Binding-site contacts:
Ligand atom CL contacts residue LEU76 of chain 1.F at 3.6 Å.
Ligand atom OAC contacts residue ARG93 of chain 1.F at 3.2 Å (salt-bridge).
Ligand atom CAK contacts residue MET80 of chain 1.F at 3.6 Å (hydrophobic).
Ligand atom CAB contacts residue ILE124 of chain 1.F at 3.6 Å (hydrophobic).
Ligand atom CAQ contacts residue THR96 of chain 1.F at 3.9 Å.
Ligand atom CAG contacts residue PHE100 of chain 1.F at 3.5 Å (hydrophobic).
Ligand atom CAK contacts residue PHE100 of chain 1.F at 3.4 Å (hydrophobic).
Ligand atom CAL contacts residue PHE84 of chain 1.F at 3.7 Å (hydrophobic).
Ligand atom CAR contacts residue MET80 of chain 1.F at 3.7 Å (hydrophobic).
Ligand atom CAA contacts residue LEU65 of chain 1.F at 4.0 Å (hydrophobic).
Ligand atom CAJ contacts residue MET80 of chain 1.F at 3.7 Å (hydrophobic).
Ligand atom CAU contacts residue MET80 of chain 1.F at 3.6 Å (hydrophobic).
Ligand atom CAR contacts residue PHE100 of chain 1.F at 3.7 Å (hydrophobic).
Ligand atom CAS contacts residue MET80 of chain 1.F at 3.5 Å (hydrophobic).
Ligand atom CL contacts residue MET80 of chain 1.F at 4.0 Å.
Ligand atom CAH contacts residue PHE58 of chain 1.F at 4.0 Å (hydrophobic).
Ligand atom CAW contacts residue THR96 of chain 1.F at 3.7 Å.
Ligand atom CAI contacts residue PHE100 of chain 1.F at 3.8 Å (hydrophobic).
Ligand atom CAN contacts residue LEU97 of chain 1.F at 3.6 Å (hydrophobic).
Ligand atom CAN contacts residue THR96 of chain 1.F at 3.8 Å.
Ligand atom CAF contacts residue PHE58 of chain 1.F at 3.5 Å (hydrophobic).
Ligand atom CAM contacts residue PHE84 of chain 1.F at 3.8 Å (hydrophobic).
Ligand atom CAJ contacts residue PHE100 of chain 1.F at 3.9 Å (hydrophobic).
Ligand atom CAV contacts residue THR96 of chain 1.F at 3.6 Å.
Ligand atom CAV contacts residue VAL83 of chain 1.F at 4.0 Å (hydrophobic).
Ligand atom OAO contacts residue LEU97 of chain 1.F at 3.7 Å.
Ligand atom CAF contacts residue MET61 of chain 1.F at 3.9 Å (hydrophobic).
Ligand atom CAS contacts residue PHE100 of chain 1.F at 3.3 Å (hydrophobic).
Ligand atom CAG contacts residue PHE58 of chain 1.F at 3.6 Å (hydrophobic).
Ligand atom CAM contacts residue VAL83 of chain 1.F at 3.8 Å (hydrophobic).
Ligand atom CAL contacts residue VAL83 of chain 1.F at 3.9 Å (hydrophobic).
Ligand atom CAG contacts residue MET61 of chain 1.F at 4.0 Å (hydrophobic).
Ligand atom CAQ contacts residue ARG93 of chain 1.F at 3.2 Å.
Ligand atom CAB contacts residue PHE100 of chain 1.F at 4.0 Å (hydrophobic).
Ligand atom OAD contacts residue ARG93 of chain 1.F at 2.6 Å (salt-bridge).
Ligand atom CAK contacts residue LEU97 of chain 1.F at 3.7 Å (hydrophobic).
Ligand atom CAT contacts residue MET80 of chain 1.F at 3.7 Å (hydrophobic).
Ligand atom CAI contacts residue PHE58 of chain 1.F at 3.8 Å (hydrophobic).
Ligand atom CAU contacts residue PHE100 of chain 1.F at 3.5 Å (hydrophobic).
Ligand atom CAT contacts residue PHE100 of chain 1.F at 3.6 Å (hydrophobic).

Sequence of chain 1.F:
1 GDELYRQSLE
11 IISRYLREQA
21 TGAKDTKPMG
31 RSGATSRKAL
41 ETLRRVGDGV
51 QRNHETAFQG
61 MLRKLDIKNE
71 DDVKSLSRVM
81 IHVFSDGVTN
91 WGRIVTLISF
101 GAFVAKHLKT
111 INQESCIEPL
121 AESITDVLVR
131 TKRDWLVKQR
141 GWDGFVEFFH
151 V

The protein below binds the small molecule below.
Small molecule (SMILES): Cc1cc(OCCCc2c(C(=O)O)sc3ccccc23)cc(C)c1Cl